This small molecule binds to this protein.
Small molecule (SMILES): C[C@H](CCC(=O)O)[C@H]1CC[C@H]2[C@@H]3CC[C@@H]4C[C@H](O)CC[C@]4(C)[C@H]3C[C@H](O)[C@]12C

Binding-site contacts:
Ligand atom C8 contacts residue THR380 of chain 1.C at 3.7 Å.
Ligand atom C19 contacts residue PRO110 of chain 1.C at 3.5 Å (hydrophobic).
Ligand atom C7 contacts residue THR112 of chain 1.C at 3.8 Å.
Ligand atom C24 contacts residue ILE149 of chain 1.C at 4.1 Å (hydrophobic).
Ligand atom O2 contacts residue LEU382 of chain 1.C at 4.2 Å.
Ligand atom C9 contacts residue THR112 of chain 1.C at 4.4 Å.
Ligand atom C15 contacts residue LYS111 of chain 1.C at 4.1 Å.
Ligand atom C6 contacts residue ILE302 of chain 1.C at 4.5 Å (hydrophobic).
Ligand atom O2 contacts residue ILE302 of chain 1.C at 4.5 Å.
Ligand atom C24 contacts residue PRO110 of chain 1.C at 4.4 Å (hydrophobic).
Ligand atom C17 contacts residue PRO110 of chain 1.C at 4.3 Å (hydrophobic).
Ligand atom C7 contacts residue THR380 of chain 1.C at 4.1 Å.
Ligand atom C5 contacts residue ILE302 of chain 1.C at 4.2 Å (hydrophobic).
Ligand atom C1 contacts residue LEU382 of chain 1.C at 3.8 Å (hydrophobic).
Ligand atom C20 contacts residue LYS111 of chain 1.C at 4.1 Å.
Ligand atom C22 contacts residue ARG145 of chain 1.C at 4.3 Å.
Ligand atom C16 contacts residue PRO110 of chain 1.C at 4.2 Å (hydrophobic).
Ligand atom C15 contacts residue THR112 of chain 1.C at 3.9 Å.
Ligand atom C13 contacts residue ILE153 of chain 1.C at 4.3 Å (hydrophobic).
Ligand atom C21 contacts residue PRO110 of chain 1.C at 4.0 Å (hydrophobic).
Ligand atom C2 contacts residue THR381 of chain 1.C at 4.4 Å.
Ligand atom C14 contacts residue ILE153 of chain 1.C at 3.8 Å (hydrophobic).
Ligand atom C20 contacts residue PRO110 of chain 1.C at 3.7 Å (hydrophobic).
Ligand atom C2 contacts residue THR380 of chain 1.C at 4.3 Å.
Ligand atom C18 contacts residue GLY115 of chain 1.C at 3.7 Å.
Ligand atom C20 contacts residue ILE153 of chain 1.C at 4.3 Å (hydrophobic).
Ligand atom C23 contacts residue ARG145 of chain 1.C at 3.6 Å.
Ligand atom C2 contacts residue LEU382 of chain 1.C at 3.6 Å (hydrophobic).
Ligand atom C8 contacts residue THR112 of chain 1.C at 3.8 Å.
Ligand atom O4 contacts residue ARG145 of chain 1.C at 2.4 Å (salt-bridge).
Ligand atom O2 contacts residue LYS304 of chain 1.C at 3.6 Å.
Ligand atom C3 contacts residue LEU382 of chain 1.C at 4.1 Å (hydrophobic).

Sequence of chain 1.C:
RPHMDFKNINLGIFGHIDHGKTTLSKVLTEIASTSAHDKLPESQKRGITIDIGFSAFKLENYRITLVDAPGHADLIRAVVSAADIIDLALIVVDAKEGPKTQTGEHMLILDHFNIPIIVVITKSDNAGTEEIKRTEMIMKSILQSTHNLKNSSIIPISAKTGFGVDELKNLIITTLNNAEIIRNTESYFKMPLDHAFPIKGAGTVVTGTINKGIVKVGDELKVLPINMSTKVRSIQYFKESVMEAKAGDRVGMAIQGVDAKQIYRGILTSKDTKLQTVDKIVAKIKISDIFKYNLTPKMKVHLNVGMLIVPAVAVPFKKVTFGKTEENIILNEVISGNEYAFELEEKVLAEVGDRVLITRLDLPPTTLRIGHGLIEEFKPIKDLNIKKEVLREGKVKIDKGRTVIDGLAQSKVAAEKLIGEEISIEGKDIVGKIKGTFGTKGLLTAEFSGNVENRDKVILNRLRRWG